Sequence of chain 1.A:
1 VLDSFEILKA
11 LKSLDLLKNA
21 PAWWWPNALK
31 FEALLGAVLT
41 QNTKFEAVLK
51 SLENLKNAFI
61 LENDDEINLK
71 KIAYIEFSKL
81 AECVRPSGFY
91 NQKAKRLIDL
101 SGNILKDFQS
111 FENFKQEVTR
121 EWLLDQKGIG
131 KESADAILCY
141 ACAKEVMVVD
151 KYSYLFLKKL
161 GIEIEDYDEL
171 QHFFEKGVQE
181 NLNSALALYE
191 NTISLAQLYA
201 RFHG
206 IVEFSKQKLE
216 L

Binding-site contacts:
Ligand atom C6 contacts residue PHE45 of chain 1.A at 3.5 Å (hydrophobic).
Ligand atom C5 contacts residue PHE45 of chain 1.A at 3.4 Å (hydrophobic).
Ligand atom N9 contacts residue TRP24 of chain 1.A at 4.0 Å.
Ligand atom C4 contacts residue TRP24 of chain 1.A at 3.3 Å (hydrophobic).
Ligand atom N7 contacts residue LYS211 of chain 1.A at 4.3 Å.
Ligand atom C11 contacts residue LYS211 of chain 1.A at 3.5 Å.
Ligand atom C2 contacts residue PHE45 of chain 1.A at 3.5 Å (hydrophobic).
Ligand atom C5 contacts residue LYS211 of chain 1.A at 4.3 Å.
Ligand atom C11 contacts residue GLU208 of chain 1.A at 3.5 Å.
Ligand atom N9 contacts residue TRP25 of chain 1.A at 3.5 Å.
Ligand atom C10 contacts residue GLU208 of chain 1.A at 4.2 Å.
Ligand atom N6 contacts residue PHE45 of chain 1.A at 4.0 Å.
Ligand atom C10 contacts residue PHE45 of chain 1.A at 4.0 Å (hydrophobic).
Ligand atom C4 contacts residue TRP25 of chain 1.A at 4.1 Å (hydrophobic).
Ligand atom C8 contacts residue TRP24 of chain 1.A at 4.2 Å (hydrophobic).
Ligand atom N1 contacts residue TRP24 of chain 1.A at 3.2 Å.
Ligand atom C6 contacts residue LYS211 of chain 1.A at 3.8 Å.
Ligand atom C8 contacts residue THR40 of chain 1.A at 3.8 Å.
Ligand atom C4 contacts residue PHE45 of chain 1.A at 3.5 Å (hydrophobic).
Ligand atom N3 contacts residue TRP24 of chain 1.A at 3.5 Å.
Ligand atom C2 contacts residue TRP25 of chain 1.A at 3.9 Å (hydrophobic).
Ligand atom C2 contacts residue TRP24 of chain 1.A at 3.5 Å (hydrophobic).
Ligand atom C2 contacts residue PRO26 of chain 1.A at 3.6 Å (hydrophobic).
Ligand atom N6 contacts residue TRP24 of chain 1.A at 3.5 Å.
Ligand atom C11 contacts residue TRP24 of chain 1.A at 3.7 Å (hydrophobic).
Ligand atom N1 contacts residue PHE45 of chain 1.A at 3.5 Å.
Ligand atom C10 contacts residue TRP24 of chain 1.A at 3.5 Å (hydrophobic).
Ligand atom N3 contacts residue PHE45 of chain 1.A at 3.6 Å.
Ligand atom C10 contacts residue PRO26 of chain 1.A at 4.4 Å (hydrophobic).
Ligand atom N9 contacts residue THR40 of chain 1.A at 4.1 Å.
Ligand atom C5 contacts residue TRP24 of chain 1.A at 3.3 Å (hydrophobic).
Ligand atom C8 contacts residue PHE45 of chain 1.A at 3.9 Å (hydrophobic).
Ligand atom N6 contacts residue LYS211 of chain 1.A at 2.7 Å (salt-bridge).
Ligand atom C6 contacts residue TRP24 of chain 1.A at 3.2 Å (hydrophobic).
Ligand atom N7 contacts residue VAL207 of chain 1.A at 4.2 Å.
Ligand atom N7 contacts residue TRP24 of chain 1.A at 3.9 Å.
Ligand atom N3 contacts residue TRP25 of chain 1.A at 3.4 Å.
Ligand atom N9 contacts residue PHE45 of chain 1.A at 3.5 Å.
Ligand atom N1 contacts residue PRO26 of chain 1.A at 4.4 Å.
Ligand atom N7 contacts residue PHE45 of chain 1.A at 3.4 Å.

This protein binds this small molecule.
Small molecule (SMILES): c1cn2cnc3[nH]cnc3c2n1